Binding-site contacts:
Ligand atom C7 contacts residue PHE207 of chain 1.A at 3.8 Å (hydrophobic).
Ligand atom C10 contacts residue CYS128 of chain 1.A at 3.8 Å (hydrophobic).
Ligand atom N12 contacts residue ASP156 of chain 2.A at 3.0 Å (salt-bridge).
Ligand atom C7 contacts residue LEU49 of chain 1.A at 3.4 Å (hydrophobic).
Ligand atom C27 contacts residue PHE207 of chain 1.A at 3.8 Å (hydrophobic).
Ligand atom C26 contacts residue PHE207 of chain 1.A at 3.9 Å (hydrophobic).
Ligand atom C26 contacts residue ASP206 of chain 1.A at 3.4 Å.
Ligand atom N8 contacts residue CYS127 of chain 1.A at 2.8 Å (h-bond).
Ligand atom C20 contacts residue ALA75 of chain 1.A at 3.7 Å (hydrophobic).
Ligand atom C24 contacts residue THR124 of chain 1.A at 3.5 Å.
Ligand atom N21 contacts residue LEU195 of chain 1.A at 3.8 Å.
Ligand atom C17 contacts residue CYS127 of chain 1.A at 3.8 Å (hydrophobic).
Ligand atom C17 contacts residue LEU195 of chain 1.A at 3.8 Å (hydrophobic).
Ligand atom C23 contacts residue VAL108 of chain 1.A at 3.9 Å (hydrophobic).
Ligand atom S18 contacts residue LEU195 of chain 1.A at 3.6 Å.
Ligand atom N8 contacts residue TYR126 of chain 1.A at 3.4 Å.
Ligand atom C14 contacts residue ASP156 of chain 2.A at 3.7 Å.
Ligand atom C20 contacts residue LEU195 of chain 1.A at 3.6 Å (hydrophobic).
Ligand atom C23 contacts residue THR124 of chain 1.A at 3.2 Å.
Ligand atom C2 contacts residue CYS127 of chain 1.A at 3.3 Å (hydrophobic).
Ligand atom C19 contacts residue LEU195 of chain 1.A at 3.4 Å (hydrophobic).
Ligand atom C20 contacts residue GLU125 of chain 1.A at 3.4 Å.
Ligand atom C10 contacts residue TYR126 of chain 1.A at 3.5 Å (hydrophobic).
Ligand atom C3 contacts residue GLY130 of chain 1.A at 3.4 Å.
Ligand atom N21 contacts residue TYR126 of chain 1.A at 3.6 Å.
Ligand atom C20 contacts residue CYS127 of chain 1.A at 3.9 Å (hydrophobic).
Ligand atom C11 contacts residue ASP156 of chain 2.A at 3.1 Å.
Ligand atom N21 contacts residue GLU125 of chain 1.A at 3.9 Å.
Ligand atom N21 contacts residue CYS127 of chain 1.A at 3.0 Å (h-bond).
Ligand atom C10 contacts residue ASP156 of chain 2.A at 3.8 Å.
Ligand atom N4 contacts residue GLY130 of chain 1.A at 3.6 Å.
Ligand atom C15 contacts residue ASP156 of chain 2.A at 3.1 Å.
Ligand atom N25 contacts residue LYS77 of chain 1.A at 3.3 Å (salt-bridge).
Ligand atom C1 contacts residue GLY130 of chain 1.A at 3.9 Å.
Ligand atom N25 contacts residue ASP206 of chain 1.A at 3.5 Å (salt-bridge).
Ligand atom C2 contacts residue GLY130 of chain 1.A at 3.6 Å.
Ligand atom C1 contacts residue CYS127 of chain 1.A at 3.4 Å (hydrophobic).
Ligand atom C2 contacts residue TYR126 of chain 1.A at 3.9 Å (hydrophobic).
Ligand atom C13 contacts residue ASP156 of chain 2.A at 3.1 Å.
Ligand atom C26 contacts residue LYS77 of chain 1.A at 3.8 Å.

Sequence of chain 2.A:
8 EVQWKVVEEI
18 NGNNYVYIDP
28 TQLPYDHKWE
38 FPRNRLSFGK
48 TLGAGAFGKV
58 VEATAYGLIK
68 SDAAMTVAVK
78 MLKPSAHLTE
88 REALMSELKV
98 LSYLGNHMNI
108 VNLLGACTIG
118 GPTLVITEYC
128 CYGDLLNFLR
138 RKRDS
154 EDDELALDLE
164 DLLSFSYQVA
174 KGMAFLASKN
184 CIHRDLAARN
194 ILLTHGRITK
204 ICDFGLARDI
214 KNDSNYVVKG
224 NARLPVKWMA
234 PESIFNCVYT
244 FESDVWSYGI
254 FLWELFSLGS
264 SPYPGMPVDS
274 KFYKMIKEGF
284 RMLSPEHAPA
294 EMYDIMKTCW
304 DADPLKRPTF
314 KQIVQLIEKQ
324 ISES

This small molecule binds to this protein.
Small molecule (SMILES): CCN1CCN(c2cc(Nc3ncc(-c4ccncc4)s3)nc(C)n2)CC1

Sequence of chain 1.A:
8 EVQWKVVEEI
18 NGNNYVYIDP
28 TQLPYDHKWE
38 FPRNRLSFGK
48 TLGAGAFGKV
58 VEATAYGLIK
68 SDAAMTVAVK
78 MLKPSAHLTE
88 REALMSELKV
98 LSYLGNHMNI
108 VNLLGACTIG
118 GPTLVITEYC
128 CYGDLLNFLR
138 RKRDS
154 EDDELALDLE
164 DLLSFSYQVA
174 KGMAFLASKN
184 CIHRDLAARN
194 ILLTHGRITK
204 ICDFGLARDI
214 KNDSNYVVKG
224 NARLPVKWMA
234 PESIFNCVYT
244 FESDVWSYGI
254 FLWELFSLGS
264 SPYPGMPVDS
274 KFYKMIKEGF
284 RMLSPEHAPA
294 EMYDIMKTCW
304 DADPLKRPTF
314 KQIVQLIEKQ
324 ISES